Binding-site contacts:
Ligand atom O2 contacts residue GLY49 of chain 1.A at 3.3 Å.
Ligand atom OA contacts residue ASP25 of chain 1.B at 2.6 Å (salt-bridge).
Ligand atom CA2 contacts residue ASP25 of chain 1.B at 3.6 Å.
Ligand atom NH1 contacts residue ARG8 of chain 1.A at 2.9 Å (salt-bridge).
Ligand atom O1 contacts residue ASP29 of chain 1.A at 2.9 Å (salt-bridge).
Ligand atom O3 contacts residue GLY49 of chain 1.B at 3.3 Å.
Ligand atom OG1 contacts residue ASP29 of chain 1.A at 3.6 Å (salt-bridge).
Ligand atom OE1 contacts residue ALA28 of chain 1.B at 3.6 Å.
Ligand atom O4 contacts residue GLY27 of chain 1.B at 3.4 Å (h-bond).
Ligand atom CD3 contacts residue ASP30 of chain 1.B at 3.6 Å.
Ligand atom CW contacts residue ASP25 of chain 1.B at 3.1 Å.
Ligand atom CA contacts residue GLY48 of chain 1.A at 3.6 Å.
Ligand atom O5 contacts residue GLY48 of chain 1.B at 2.9 Å (h-bond).
Ligand atom N2 contacts residue GLY48 of chain 1.A at 3.0 Å (h-bond).
Ligand atom O5 contacts residue ILE47 of chain 1.B at 3.6 Å.
Ligand atom O contacts residue ILE47 of chain 1.A at 3.4 Å.
Ligand atom N5 contacts residue GLY48 of chain 1.B at 3.0 Å (h-bond).
Ligand atom CW contacts residue ASP25 of chain 1.A at 3.6 Å.
Ligand atom CJ contacts residue GLY27 of chain 1.B at 3.5 Å.
Ligand atom O4 contacts residue ASP29 of chain 1.B at 3.0 Å (salt-bridge).
Ligand atom N3 contacts residue GLY27 of chain 1.A at 3.0 Å (h-bond).
Ligand atom O contacts residue GLY48 of chain 1.A at 3.4 Å (h-bond).
Ligand atom OA contacts residue ASP25 of chain 1.A at 2.6 Å (salt-bridge).
Ligand atom OB contacts residue ASP25 of chain 1.B at 2.4 Å (salt-bridge).
Ligand atom NE2 contacts residue ASP30 of chain 1.B at 2.7 Å (salt-bridge).
Ligand atom OE1 contacts residue ASP29 of chain 1.B at 3.1 Å (salt-bridge).
Ligand atom OE1 contacts residue ASP30 of chain 1.B at 2.8 Å (salt-bridge).
Ligand atom CH3 contacts residue ASP30 of chain 1.A at 3.0 Å.
Ligand atom CB2 contacts residue GLY27 of chain 1.A at 3.6 Å.
Ligand atom N1 contacts residue ASP29 of chain 1.A at 3.2 Å (salt-bridge).
Ligand atom O1 contacts residue ALA28 of chain 1.A at 3.5 Å.
Ligand atom NH2 contacts residue ASP29 of chain 1.B at 2.7 Å (salt-bridge).
Ligand atom O4 contacts residue ALA28 of chain 1.B at 3.6 Å.
Ligand atom NE5 contacts residue ASP29 of chain 1.B at 2.8 Å (salt-bridge).
Ligand atom CZ1 contacts residue ASP29 of chain 1.B at 3.0 Å.
Ligand atom N4 contacts residue GLY27 of chain 1.B at 3.1 Å (h-bond).
Ligand atom CB2 contacts residue ASP25 of chain 1.B at 3.0 Å.
Ligand atom CA3 contacts residue GLY48 of chain 1.B at 3.4 Å.
Ligand atom CZ contacts residue ASP25 of chain 1.A at 3.3 Å.
Ligand atom O1 contacts residue GLY27 of chain 1.A at 3.6 Å.

Sequence of chain 1.B:
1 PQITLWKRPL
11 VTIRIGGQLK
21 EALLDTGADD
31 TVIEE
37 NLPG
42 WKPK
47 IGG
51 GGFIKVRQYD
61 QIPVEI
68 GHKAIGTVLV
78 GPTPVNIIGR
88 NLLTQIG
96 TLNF

Sequence of chain 1.A:
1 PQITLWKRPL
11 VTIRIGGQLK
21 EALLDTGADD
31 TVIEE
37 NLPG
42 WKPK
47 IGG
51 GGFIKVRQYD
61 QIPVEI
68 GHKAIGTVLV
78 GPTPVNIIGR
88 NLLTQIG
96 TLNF

This protein binds this small molecule.
Small molecule (SMILES): [H]/N=C(\N)NCCC[C@H](NC(=O)[C@H](CCC(N)=O)NC(=O)[C@H](CCCC)CC(O)(O)[C@H](CCCC)NC(=O)[C@@H](NC(=O)[C@@H](NC(C)=O)[C@@H](C)O)[C@@H](C)CC)C(N)=O